A small-molecule ligand and the protein it binds are described below.
Small molecule (SMILES): O=c1ccn([C@H]2C[C@H](O)[C@@H](CO[P](=O)(O)N[P](=O)(O)OP(=O)(O)O)O2)c(=O)[nH]1

Binding-site contacts:
Ligand atom O3' contacts residue ASP77 of chain 2.A at 2.7 Å (salt-bridge).
Ligand atom O3' contacts residue ASN179 of chain 2.A at 2.9 Å (h-bond).
Ligand atom O3B contacts residue LYS194 of chain 2.A at 3.4 Å (salt-bridge).
Ligand atom O4 contacts residue TRP39 of chain 2.A at 3.2 Å.
Ligand atom O2G contacts residue LYS194 of chain 2.A at 1.9 Å (salt-bridge).
Ligand atom PG contacts residue LYS194 of chain 2.A at 3.2 Å.
Ligand atom O2B contacts residue MG1 of chain 2.C at 2.4 Å.
Ligand atom O2 contacts residue HIS80 of chain 2.A at 3.5 Å.
Ligand atom O5' contacts residue ARG182 of chain 2.A at 3.4 Å (salt-bridge).
Ligand atom O1A contacts residue LYS57 of chain 1.A at 2.8 Å (salt-bridge).
Ligand atom O3B contacts residue ASN202 of chain 2.A at 3.4 Å (h-bond).
Ligand atom N3A contacts residue ARG182 of chain 2.A at 3.3 Å (salt-bridge).
Ligand atom O1B contacts residue LYS175 of chain 2.A at 2.8 Å (salt-bridge).
Ligand atom O1A contacts residue TRP59 of chain 1.A at 3.5 Å.
Ligand atom O4 contacts residue ASN18 of chain 2.A at 3.6 Å (h-bond).
Ligand atom C1' contacts residue ASN179 of chain 2.A at 3.5 Å.
Ligand atom O2A contacts residue TRP59 of chain 1.A at 2.9 Å (h-bond).
Ligand atom O4 contacts residue HIS58 of chain 1.A at 2.9 Å (h-bond).
Ligand atom O4 contacts residue ASN22 of chain 2.A at 3.0 Å (h-bond).
Ligand atom C4' contacts residue ASN179 of chain 2.A at 3.3 Å.
Ligand atom N3 contacts residue ASN18 of chain 2.A at 2.9 Å (h-bond).
Ligand atom O1B contacts residue ARG182 of chain 2.A at 2.8 Å (salt-bridge).
Ligand atom O2 contacts residue GLN14 of chain 2.A at 2.9 Å (h-bond).
Ligand atom O3G contacts residue ASN202 of chain 2.A at 3.6 Å (h-bond).
Ligand atom N3A contacts residue LYS194 of chain 2.A at 3.3 Å (salt-bridge).
Ligand atom C6 contacts residue TRP59 of chain 1.A at 3.5 Å (hydrophobic).
Ligand atom O2B contacts residue GLU46 of chain 2.A at 3.5 Å (salt-bridge).
Ligand atom PB contacts residue MG1 of chain 2.D at 3.4 Å.
Ligand atom N3A contacts residue TYR187 of chain 2.A at 3.3 Å (h-bond).
Ligand atom O1A contacts residue MG1 of chain 2.C at 2.4 Å.
Ligand atom O1B contacts residue ASN202 of chain 2.A at 3.2 Å (h-bond).
Ligand atom C3' contacts residue ASP77 of chain 2.A at 3.5 Å.
Ligand atom C5 contacts residue TRP59 of chain 1.A at 3.4 Å (hydrophobic).
Ligand atom O2B contacts residue MG1 of chain 2.D at 2.3 Å.
Ligand atom C2' contacts residue HIS80 of chain 2.A at 3.4 Å.
Ligand atom O2A contacts residue TYR187 of chain 2.A at 2.7 Å (h-bond).
Ligand atom PA contacts residue MG1 of chain 2.C at 3.5 Å.
Ligand atom O2 contacts residue LEU17 of chain 2.A at 3.2 Å.
Ligand atom O5' contacts residue TRP59 of chain 1.A at 3.5 Å (h-bond).
Ligand atom C2' contacts residue ASN179 of chain 2.A at 3.6 Å.

Sequence of chain 2.A:
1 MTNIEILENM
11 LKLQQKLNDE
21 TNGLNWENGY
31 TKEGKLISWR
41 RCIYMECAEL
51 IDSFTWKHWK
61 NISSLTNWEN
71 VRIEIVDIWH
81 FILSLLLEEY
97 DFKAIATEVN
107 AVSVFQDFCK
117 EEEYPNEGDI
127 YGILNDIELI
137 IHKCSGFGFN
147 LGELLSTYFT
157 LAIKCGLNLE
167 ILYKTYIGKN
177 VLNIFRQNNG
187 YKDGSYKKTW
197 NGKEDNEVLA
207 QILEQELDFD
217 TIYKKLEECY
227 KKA

Sequence of chain 1.A:
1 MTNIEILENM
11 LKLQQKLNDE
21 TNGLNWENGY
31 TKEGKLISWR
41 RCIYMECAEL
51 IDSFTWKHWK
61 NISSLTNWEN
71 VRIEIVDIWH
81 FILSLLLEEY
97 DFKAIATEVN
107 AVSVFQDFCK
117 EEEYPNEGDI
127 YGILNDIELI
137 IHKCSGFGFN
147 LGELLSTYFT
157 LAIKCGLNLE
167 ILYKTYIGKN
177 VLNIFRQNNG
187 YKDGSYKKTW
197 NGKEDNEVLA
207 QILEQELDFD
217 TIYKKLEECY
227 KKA